Sequence of chain 1.H:
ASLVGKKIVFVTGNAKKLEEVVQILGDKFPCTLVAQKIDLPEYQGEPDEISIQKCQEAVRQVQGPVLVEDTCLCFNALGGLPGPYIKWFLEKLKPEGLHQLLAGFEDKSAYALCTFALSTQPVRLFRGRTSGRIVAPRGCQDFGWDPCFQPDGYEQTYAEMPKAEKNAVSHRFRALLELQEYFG

Binding-site contacts:
Ligand atom O1B contacts residue LYS91 of chain 1.H at 3.2 Å (salt-bridge).
Ligand atom C4 contacts residue TRP153 of chain 1.H at 3.4 Å (hydrophobic).
Ligand atom C8 contacts residue THR75 of chain 1.H at 3.5 Å.
Ligand atom O2B contacts residue ASN18 of chain 1.H at 2.9 Å (h-bond).
Ligand atom O2' contacts residue ASN18 of chain 1.H at 3.2 Å (h-bond).
Ligand atom PG contacts residue THR16 of chain 1.H at 3.4 Å.
Ligand atom O1A contacts residue THR75 of chain 1.H at 2.9 Å (h-bond).
Ligand atom O3A contacts residue LYS21 of chain 1.H at 3.4 Å (salt-bridge).
Ligand atom N9 contacts residue PHE151 of chain 1.H at 3.5 Å.
Ligand atom O2G contacts residue LYS21 of chain 1.H at 2.8 Å (salt-bridge).
Ligand atom PB contacts residue MG1 of chain 1.Y at 3.1 Å.
Ligand atom O3G contacts residue LYS58 of chain 1.H at 2.8 Å (salt-bridge).
Ligand atom C5' contacts residue THR75 of chain 1.H at 3.4 Å.
Ligand atom N1 contacts residue LYS174 of chain 1.H at 3.5 Å (salt-bridge).
Ligand atom O3' contacts residue LYS91 of chain 1.H at 3.5 Å.
Ligand atom C6 contacts residue ARG180 of chain 1.H at 3.4 Å.
Ligand atom O6 contacts residue LYS174 of chain 1.H at 3.3 Å (salt-bridge).
Ligand atom N7 contacts residue ARG180 of chain 1.H at 3.2 Å (salt-bridge).
Ligand atom O4' contacts residue TRP153 of chain 1.H at 3.2 Å (h-bond).
Ligand atom O2A contacts residue MG1 of chain 1.Y at 2.7 Å.
Ligand atom O1B contacts residue MG1 of chain 1.Y at 1.6 Å.
Ligand atom N7 contacts residue THR75 of chain 1.H at 3.4 Å (h-bond).
Ligand atom O2A contacts residue GLU46 of chain 1.H at 3.2 Å (salt-bridge).
Ligand atom C5 contacts residue PHE151 of chain 1.H at 3.2 Å (hydrophobic).
Ligand atom N1 contacts residue ASP154 of chain 1.H at 2.8 Å (salt-bridge).
Ligand atom N3 contacts residue PHE151 of chain 1.H at 3.4 Å.
Ligand atom N3 contacts residue TRP153 of chain 1.H at 3.3 Å (h-bond).
Ligand atom O6 contacts residue HIS179 of chain 1.H at 3.0 Å (h-bond).
Ligand atom C6 contacts residue PHE151 of chain 1.H at 3.5 Å (hydrophobic).
Ligand atom O1G contacts residue THR16 of chain 1.H at 3.1 Å (h-bond).
Ligand atom O1G contacts residue GLY17 of chain 1.H at 2.6 Å (h-bond).
Ligand atom O3G contacts residue GLU46 of chain 1.H at 3.2 Å (salt-bridge).
Ligand atom O6 contacts residue ARG180 of chain 1.H at 2.7 Å (salt-bridge).
Ligand atom C2 contacts residue ASP154 of chain 1.H at 3.2 Å.
Ligand atom O1A contacts residue LYS21 of chain 1.H at 3.1 Å (salt-bridge).
Ligand atom C4 contacts residue PHE151 of chain 1.H at 3.2 Å (hydrophobic).
Ligand atom C2' contacts residue ASN18 of chain 1.H at 3.2 Å.
Ligand atom O2G contacts residue THR16 of chain 1.H at 2.5 Å (h-bond).
Ligand atom C2 contacts residue PHE151 of chain 1.H at 3.1 Å (hydrophobic).
Ligand atom O3G contacts residue MG1 of chain 1.Y at 2.6 Å.

The small molecule below binds the protein below.
Small molecule (SMILES): O=P(O)(O)O[P](=O)(O)O[P](=O)(O)OC[C@H]1O[C@@H](n2cnc3c(O)ncnc32)[C@H](O)[C@@H]1O